Sequence of chain 2.B:
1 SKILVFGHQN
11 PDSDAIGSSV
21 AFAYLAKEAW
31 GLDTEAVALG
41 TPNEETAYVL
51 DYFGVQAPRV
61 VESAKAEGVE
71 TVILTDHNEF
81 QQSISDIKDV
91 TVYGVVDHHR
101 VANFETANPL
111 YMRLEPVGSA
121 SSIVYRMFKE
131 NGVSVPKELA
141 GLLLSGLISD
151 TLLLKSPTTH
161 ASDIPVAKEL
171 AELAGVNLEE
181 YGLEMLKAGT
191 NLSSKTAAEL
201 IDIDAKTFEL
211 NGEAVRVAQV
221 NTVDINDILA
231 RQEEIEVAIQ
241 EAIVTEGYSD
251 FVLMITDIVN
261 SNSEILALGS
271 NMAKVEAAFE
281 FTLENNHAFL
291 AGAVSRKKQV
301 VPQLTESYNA

Binding-site contacts:
Ligand atom C contacts residue TYR93 of chain 2.B at 4.2 Å (hydrophobic).
Ligand atom CD2 contacts residue TYR111 of chain 2.B at 3.3 Å (hydrophobic).
Ligand atom OXT contacts residue TYR111 of chain 2.B at 3.7 Å.
Ligand atom CZ2 contacts residue TYR111 of chain 2.B at 3.4 Å (hydrophobic).
Ligand atom OXT contacts residue TRP30 of chain 2.B at 4.5 Å.
Ligand atom CD2 contacts residue TRP30 of chain 2.B at 4.0 Å (hydrophobic).
Ligand atom CE3 contacts residue TYR111 of chain 2.B at 3.2 Å (hydrophobic).
Ligand atom CZ2 contacts residue MET127 of chain 2.B at 4.3 Å (hydrophobic).
Ligand atom CZ3 contacts residue TYR111 of chain 2.B at 3.5 Å (hydrophobic).
Ligand atom CB contacts residue TYR111 of chain 2.B at 3.6 Å (hydrophobic).
Ligand atom CG contacts residue TRP30 of chain 2.B at 3.4 Å (hydrophobic).
Ligand atom NE1 contacts residue TRP30 of chain 2.B at 3.4 Å (h-bond).
Ligand atom CZ3 contacts residue MET127 of chain 2.B at 3.6 Å (hydrophobic).
Ligand atom CD1 contacts residue TRP30 of chain 2.B at 3.1 Å (hydrophobic).
Ligand atom CE2 contacts residue TRP30 of chain 2.B at 4.1 Å (hydrophobic).
Ligand atom CE3 contacts residue MET127 of chain 2.B at 4.0 Å (hydrophobic).
Ligand atom CH2 contacts residue MET127 of chain 2.B at 3.7 Å (hydrophobic).
Ligand atom NE1 contacts residue TYR111 of chain 2.B at 3.8 Å.
Ligand atom CH2 contacts residue TYR111 of chain 2.B at 3.5 Å (hydrophobic).
Ligand atom CE2 contacts residue TYR111 of chain 2.B at 3.5 Å (hydrophobic).
Ligand atom CD1 contacts residue TYR111 of chain 2.B at 3.9 Å (hydrophobic).
Ligand atom CH2 contacts residue ARG113 of chain 2.B at 4.2 Å.
Ligand atom CB contacts residue TRP30 of chain 2.B at 3.5 Å (hydrophobic).
Ligand atom O contacts residue TYR93 of chain 2.B at 3.7 Å.
Ligand atom CA contacts residue TYR111 of chain 2.B at 2.7 Å (hydrophobic).
Ligand atom CD1 contacts residue TYR93 of chain 2.B at 4.2 Å (hydrophobic).
Ligand atom OXT contacts residue HIS160 of chain 1.B at 4.3 Å.
Ligand atom O contacts residue TYR111 of chain 2.B at 4.3 Å.
Ligand atom O contacts residue TRP30 of chain 2.B at 2.9 Å.
Ligand atom CA contacts residue TRP30 of chain 2.B at 4.1 Å (hydrophobic).
Ligand atom C contacts residue TYR111 of chain 2.B at 3.4 Å (hydrophobic).
Ligand atom CZ2 contacts residue PHE22 of chain 2.B at 4.0 Å (hydrophobic).
Ligand atom C contacts residue TRP30 of chain 2.B at 3.8 Å (hydrophobic).
Ligand atom NE1 contacts residue TYR93 of chain 2.B at 4.0 Å.
Ligand atom N contacts residue HIS160 of chain 1.B at 4.1 Å.
Ligand atom N contacts residue TRP30 of chain 2.B at 4.2 Å.
Ligand atom CG contacts residue TYR111 of chain 2.B at 3.6 Å (hydrophobic).
Ligand atom N contacts residue TYR111 of chain 2.B at 3.3 Å (h-bond).
Ligand atom OXT contacts residue TYR93 of chain 2.B at 4.4 Å.

A protein and the small-molecule ligand that binds it are described below.
Small molecule (SMILES): N[C@@H](Cc1c[nH]c2ccccc12)C(=O)O

Sequence of chain 1.B:
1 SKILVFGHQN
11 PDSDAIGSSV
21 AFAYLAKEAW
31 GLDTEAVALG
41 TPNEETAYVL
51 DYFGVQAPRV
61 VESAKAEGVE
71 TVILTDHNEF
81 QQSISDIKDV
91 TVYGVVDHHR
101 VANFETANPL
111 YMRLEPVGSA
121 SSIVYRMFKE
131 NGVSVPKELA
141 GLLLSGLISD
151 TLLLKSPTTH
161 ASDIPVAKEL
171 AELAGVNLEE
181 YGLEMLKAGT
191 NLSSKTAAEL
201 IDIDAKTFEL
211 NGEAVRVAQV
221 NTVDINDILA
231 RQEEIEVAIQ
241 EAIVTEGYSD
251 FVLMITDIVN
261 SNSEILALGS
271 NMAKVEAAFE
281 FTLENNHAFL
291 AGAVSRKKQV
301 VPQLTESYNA